Binding-site contacts:
Ligand atom O contacts residue ASN231 of chain 2.A at 3.0 Å (h-bond).
Ligand atom O contacts residue ASN180 of chain 2.A at 2.9 Å (h-bond).
Ligand atom O contacts residue LYS127 of chain 2.A at 2.8 Å (salt-bridge).
Ligand atom O2P contacts residue ARG134 of chain 2.A at 2.8 Å (salt-bridge).
Ligand atom CG1 contacts residue MV31 of chain 2.F at 3.7 Å.
Ligand atom CA contacts residue ASN180 of chain 2.A at 3.2 Å.
Ligand atom O3P contacts residue ARG134 of chain 2.A at 2.9 Å (salt-bridge).
Ligand atom C contacts residue ASN231 of chain 2.A at 3.7 Å.
Ligand atom P contacts residue ARG61 of chain 2.A at 3.7 Å.
Ligand atom OXT contacts residue LYS54 of chain 2.A at 3.8 Å.
Ligand atom CA contacts residue ASN231 of chain 2.A at 3.7 Å.
Ligand atom CG1 contacts residue LEU227 of chain 2.A at 3.5 Å (hydrophobic).
Ligand atom CA contacts residue LEU179 of chain 2.A at 3.8 Å (hydrophobic).
Ligand atom O3P contacts residue TYR135 of chain 2.A at 2.6 Å (h-bond).
Ligand atom OXT contacts residue MV31 of chain 2.F at 3.6 Å.
Ligand atom CB contacts residue ASN231 of chain 2.A at 3.6 Å.
Ligand atom CD2 contacts residue ARG65 of chain 2.A at 3.8 Å.
Ligand atom O1P contacts residue ARG61 of chain 2.A at 3.0 Å (salt-bridge).
Ligand atom CZ contacts residue ARG65 of chain 2.A at 3.5 Å.
Ligand atom C contacts residue LYS127 of chain 2.A at 3.7 Å.
Ligand atom CB contacts residue ASN231 of chain 2.A at 3.6 Å.
Ligand atom CB contacts residue ASN180 of chain 2.A at 3.3 Å.
Ligand atom O contacts residue LEU179 of chain 2.A at 3.5 Å.
Ligand atom O2P contacts residue ARG61 of chain 2.A at 3.0 Å (salt-bridge).
Ligand atom CG2 contacts residue ASN180 of chain 2.A at 3.7 Å.
Ligand atom N contacts residue ASN231 of chain 2.A at 2.8 Å (h-bond).
Ligand atom O contacts residue LYS54 of chain 2.A at 3.5 Å (salt-bridge).
Ligand atom CE2 contacts residue ARG65 of chain 2.A at 3.7 Å.
Ligand atom O contacts residue VAL183 of chain 2.A at 3.5 Å.
Ligand atom CG1 contacts residue LEU179 of chain 2.A at 3.7 Å (hydrophobic).
Ligand atom CG2 contacts residue GLY176 of chain 2.A at 3.6 Å.
Ligand atom C contacts residue ASN180 of chain 2.A at 3.6 Å.
Ligand atom O1P contacts residue LYS54 of chain 2.A at 3.8 Å.
Ligand atom CG2 contacts residue ARG134 of chain 2.A at 3.8 Å.
Ligand atom P contacts residue ARG134 of chain 2.A at 3.8 Å.
Ligand atom CA contacts residue ASN231 of chain 2.A at 3.6 Å.
Ligand atom CG2 contacts residue VAL183 of chain 2.A at 3.7 Å (hydrophobic).
Ligand atom P contacts residue TYR135 of chain 2.A at 3.8 Å.
Ligand atom CG contacts residue VAL183 of chain 2.A at 3.8 Å (hydrophobic).
Ligand atom N contacts residue ASN180 of chain 2.A at 3.0 Å (h-bond).

A small-molecule ligand and the protein it binds are described below.
Small molecule (SMILES): CC(C)[C@H](NC(=O)[C@@H](NC(=O)[C@H](C)NC(=O)[C@@H]1CCCN1C(=O)[C@@H](N)Cc1ccccc1)[C@@H](C)OP(=O)(O)O)C(=O)O

Sequence of chain 2.A:
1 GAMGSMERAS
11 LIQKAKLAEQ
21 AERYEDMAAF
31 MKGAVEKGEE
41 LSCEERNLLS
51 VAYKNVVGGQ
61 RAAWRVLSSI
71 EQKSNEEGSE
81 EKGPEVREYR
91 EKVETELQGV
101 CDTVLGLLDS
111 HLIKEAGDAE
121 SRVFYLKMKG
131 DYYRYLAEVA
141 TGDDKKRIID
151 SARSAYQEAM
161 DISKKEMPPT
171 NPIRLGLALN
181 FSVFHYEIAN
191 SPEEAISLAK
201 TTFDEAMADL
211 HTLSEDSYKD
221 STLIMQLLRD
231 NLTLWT